Sequence of chain 1.A:
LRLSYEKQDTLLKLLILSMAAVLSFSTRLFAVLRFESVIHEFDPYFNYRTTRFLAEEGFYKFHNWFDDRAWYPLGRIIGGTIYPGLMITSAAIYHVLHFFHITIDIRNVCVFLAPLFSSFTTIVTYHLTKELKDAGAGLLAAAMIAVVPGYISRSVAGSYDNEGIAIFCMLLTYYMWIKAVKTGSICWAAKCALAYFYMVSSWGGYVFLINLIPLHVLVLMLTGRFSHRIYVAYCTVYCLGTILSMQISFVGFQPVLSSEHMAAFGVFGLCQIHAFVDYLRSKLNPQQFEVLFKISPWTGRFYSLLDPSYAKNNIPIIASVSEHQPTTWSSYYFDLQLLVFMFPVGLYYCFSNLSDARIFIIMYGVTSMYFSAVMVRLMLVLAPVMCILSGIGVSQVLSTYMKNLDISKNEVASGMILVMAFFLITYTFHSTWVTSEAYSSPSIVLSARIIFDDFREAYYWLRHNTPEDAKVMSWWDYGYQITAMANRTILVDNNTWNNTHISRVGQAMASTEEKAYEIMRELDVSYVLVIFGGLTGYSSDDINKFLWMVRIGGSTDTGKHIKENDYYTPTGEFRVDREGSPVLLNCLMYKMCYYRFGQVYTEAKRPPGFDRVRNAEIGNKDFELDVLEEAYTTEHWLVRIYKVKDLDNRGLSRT

Binding-site contacts:
Ligand atom C76 contacts residue TYR181 of chain 1.A at 4.2 Å (hydrophobic).
Ligand atom C15 contacts residue TYR181 of chain 1.A at 3.8 Å (hydrophobic).
Ligand atom O05 contacts residue LEU178 of chain 1.A at 4.3 Å.
Ligand atom C17 contacts residue TRP194 of chain 1.A at 3.5 Å (hydrophobic).
Ligand atom C01 contacts residue ILE129 of chain 1.A at 3.6 Å (hydrophobic).
Ligand atom C02 contacts residue ILE129 of chain 1.A at 4.3 Å (hydrophobic).
Ligand atom C78 contacts residue TYR181 of chain 1.A at 4.2 Å (hydrophobic).
Ligand atom O12 contacts residue VAL130 of chain 1.A at 3.6 Å.
Ligand atom C01 contacts residue HIS133 of chain 1.A at 3.8 Å.
Ligand atom O77 contacts residue TYR181 of chain 1.A at 3.0 Å (h-bond).
Ligand atom C03 contacts residue TYR181 of chain 1.A at 4.5 Å (hydrophobic).
Ligand atom C83 contacts residue TYR181 of chain 1.A at 4.2 Å (hydrophobic).
Ligand atom C20 contacts residue TRP194 of chain 1.A at 4.3 Å (hydrophobic).
Ligand atom C82 contacts residue HIS133 of chain 1.A at 3.6 Å.
Ligand atom C79 contacts residue TYR181 of chain 1.A at 4.0 Å (hydrophobic).
Ligand atom C19 contacts residue TYR181 of chain 1.A at 3.9 Å (hydrophobic).
Ligand atom C17 contacts residue TYR181 of chain 1.A at 3.8 Å (hydrophobic).
Ligand atom C10 contacts residue PHE174 of chain 1.A at 3.7 Å (hydrophobic).
Ligand atom C16 contacts residue TYR181 of chain 1.A at 3.9 Å (hydrophobic).
Ligand atom C21 contacts residue LYS185 of chain 1.A at 4.3 Å.
Ligand atom C18 contacts residue TYR181 of chain 1.A at 4.5 Å (hydrophobic).
Ligand atom C18 contacts residue TRP194 of chain 1.A at 3.5 Å (hydrophobic).
Ligand atom C13 contacts residue TYR181 of chain 1.A at 4.2 Å (hydrophobic).
Ligand atom C82 contacts residue TYR181 of chain 1.A at 4.1 Å (hydrophobic).
Ligand atom C19 contacts residue TRP194 of chain 1.A at 4.0 Å (hydrophobic).
Ligand atom C83 contacts residue HIS133 of chain 1.A at 3.3 Å.
Ligand atom O77 contacts residue GLU137 of chain 1.A at 3.3 Å (salt-bridge).
Ligand atom C11 contacts residue PHE174 of chain 1.A at 4.3 Å (hydrophobic).
Ligand atom C81 contacts residue TYR181 of chain 1.A at 3.3 Å (hydrophobic).
Ligand atom O77 contacts residue LYS185 of chain 1.A at 3.7 Å.
Ligand atom C01 contacts residue VAL130 of chain 1.A at 3.6 Å (hydrophobic).
Ligand atom C11 contacts residue VAL130 of chain 1.A at 4.0 Å (hydrophobic).

The protein below binds the small molecule below.
Small molecule (SMILES): C[C@H]1CC[C@]2(OC1)O[C@H]1[C@H](O)[C@@H]3[C@H]4CC[C@@H]5C[C@H](O[C@H]6O[C@@H](CO)[C@H](O)[C@@H](O)[C@@H]6O)[C@@H](O)C[C@@]5(C)[C@@H]4CC[C@@]3(C)[C@@H]1[C@H]2C